Binding-site contacts:
Ligand atom C8 contacts residue GLN263 of chain 1.C at 3.1 Å.
Ligand atom C1 contacts residue ARG412 of chain 1.C at 4.5 Å.
Ligand atom O6 contacts residue VAL414 of chain 1.C at 3.5 Å.
Ligand atom C5 contacts residue ASN265 of chain 1.C at 3.7 Å.
Ligand atom O7 contacts residue ASN265 of chain 1.C at 4.3 Å.
Ligand atom C3 contacts residue ASN265 of chain 1.C at 3.8 Å.
Ligand atom O4 contacts residue GLN263 of chain 1.C at 4.3 Å.
Ligand atom C3 contacts residue GLN263 of chain 1.C at 3.9 Å.
Ligand atom C2 contacts residue ASN265 of chain 1.C at 2.5 Å.
Ligand atom C8 contacts residue ASN265 of chain 1.C at 3.5 Å.
Ligand atom C5 contacts residue GLN263 of chain 1.C at 3.5 Å.
Ligand atom O5 contacts residue GLN263 of chain 1.C at 3.9 Å.
Ligand atom O5 contacts residue ASN265 of chain 1.C at 2.4 Å (h-bond).
Ligand atom C1 contacts residue GLN263 of chain 1.C at 3.5 Å.
Ligand atom C4 contacts residue ASN265 of chain 1.C at 4.2 Å.
Ligand atom N2 contacts residue ASN265 of chain 1.C at 2.9 Å (h-bond).
Ligand atom C4 contacts residue GLN263 of chain 1.C at 4.1 Å.
Ligand atom O5 contacts residue VAL414 of chain 1.C at 4.2 Å.
Ligand atom C1 contacts residue ASN265 of chain 1.C at 1.4 Å.
Ligand atom C7 contacts residue GLN263 of chain 1.C at 4.4 Å.
Ligand atom C2 contacts residue GLN263 of chain 1.C at 4.2 Å.
Ligand atom O7 contacts residue ASN301 of chain 1.C at 4.5 Å.
Ligand atom C7 contacts residue ASN265 of chain 1.C at 3.4 Å.
Ligand atom O6 contacts residue ARG412 of chain 1.C at 4.3 Å.
Ligand atom O7 contacts residue SER303 of chain 1.C at 4.1 Å.
Ligand atom O5 contacts residue ARG412 of chain 1.C at 3.9 Å.

Sequence of chain 1.C:
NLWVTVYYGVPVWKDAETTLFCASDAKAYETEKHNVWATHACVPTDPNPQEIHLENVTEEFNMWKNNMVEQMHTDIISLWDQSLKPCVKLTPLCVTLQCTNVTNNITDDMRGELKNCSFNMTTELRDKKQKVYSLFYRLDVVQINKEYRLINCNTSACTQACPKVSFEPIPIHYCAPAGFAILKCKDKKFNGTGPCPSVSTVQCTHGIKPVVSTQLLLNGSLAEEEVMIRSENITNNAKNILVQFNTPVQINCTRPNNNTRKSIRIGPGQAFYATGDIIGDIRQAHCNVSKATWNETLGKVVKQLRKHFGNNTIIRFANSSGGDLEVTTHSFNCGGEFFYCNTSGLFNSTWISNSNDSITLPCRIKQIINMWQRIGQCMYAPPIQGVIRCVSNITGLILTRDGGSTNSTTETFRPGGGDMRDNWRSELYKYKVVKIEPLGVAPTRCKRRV

This protein binds this small molecule.
Small molecule (SMILES): CC(=O)N[C@H]1[C@H](O[C@H]2[C@H](O)[C@@H](NC(C)=O)CO[C@@H]2CO)O[C@H](CO)[C@@H](O)[C@@H]1O